Binding-site contacts:
Ligand atom O2' contacts residue ARG120 of chain 1.A at 3.4 Å.
Ligand atom C3B contacts residue ILE327 of chain 1.A at 3.3 Å (hydrophobic).
Ligand atom O2A contacts residue GLY164 of chain 1.A at 3.5 Å (h-bond).
Ligand atom C2' contacts residue ASN23 of chain 1.A at 3.6 Å.
Ligand atom C8' contacts residue FFQ1 of chain 1.B at 3.5 Å.
Ligand atom C5 contacts residue SER162 of chain 1.A at 3.5 Å.
Ligand atom O2 contacts residue PRO121 of chain 1.A at 3.4 Å.
Ligand atom O4 contacts residue ASP123 of chain 1.A at 3.2 Å (salt-bridge).
Ligand atom O4 contacts residue LEU124 of chain 1.A at 2.8 Å (h-bond).
Ligand atom O2B contacts residue ARG91 of chain 1.A at 3.0 Å (salt-bridge).
Ligand atom O7' contacts residue ASN23 of chain 1.A at 3.2 Å.
Ligand atom O4 contacts residue VAL122 of chain 1.A at 3.1 Å.
Ligand atom N3 contacts residue ASP123 of chain 1.A at 2.8 Å (salt-bridge).
Ligand atom O1' contacts residue ARG120 of chain 1.A at 3.4 Å (salt-bridge).
Ligand atom C7' contacts residue ASN23 of chain 1.A at 3.2 Å.
Ligand atom O4' contacts residue THR304 of chain 1.A at 3.4 Å.
Ligand atom O3' contacts residue ASP305 of chain 1.A at 2.7 Å (salt-bridge).
Ligand atom C4 contacts residue ASP123 of chain 1.A at 3.6 Å.
Ligand atom O7' contacts residue TRP95 of chain 1.A at 3.3 Å.
Ligand atom O1A contacts residue VAL163 of chain 1.A at 2.8 Å (h-bond).
Ligand atom C4 contacts residue PRO121 of chain 1.A at 3.2 Å (hydrophobic).
Ligand atom O2B contacts residue ARG120 of chain 1.A at 3.1 Å (salt-bridge).
Ligand atom O4 contacts residue PRO121 of chain 1.A at 3.4 Å (h-bond).
Ligand atom O3' contacts residue ASN23 of chain 1.A at 3.1 Å (h-bond).
Ligand atom O2A contacts residue SER162 of chain 1.A at 2.6 Å (h-bond).
Ligand atom C4' contacts residue ASP305 of chain 1.A at 3.3 Å.
Ligand atom O3B contacts residue ILE327 of chain 1.A at 2.6 Å (h-bond).
Ligand atom O1B contacts residue GLY164 of chain 1.A at 3.0 Å (h-bond).
Ligand atom O4 contacts residue HIS125 of chain 1.A at 3.5 Å.
Ligand atom N3 contacts residue PRO121 of chain 1.A at 3.5 Å (h-bond).
Ligand atom C3' contacts residue FFQ1 of chain 1.B at 3.4 Å.
Ligand atom O2A contacts residue VAL163 of chain 1.A at 3.6 Å (h-bond).
Ligand atom O3' contacts residue FFQ1 of chain 1.B at 2.6 Å (h-bond).
Ligand atom O4' contacts residue PHE328 of chain 1.A at 3.4 Å.
Ligand atom C5 contacts residue PRO121 of chain 1.A at 3.5 Å (hydrophobic).
Ligand atom N2' contacts residue ASN23 of chain 1.A at 3.6 Å (h-bond).
Ligand atom N2' contacts residue FFQ1 of chain 1.B at 3.0 Å (h-bond).
Ligand atom C8' contacts residue ASN23 of chain 1.A at 3.3 Å.
Ligand atom O4' contacts residue ASP305 of chain 1.A at 2.6 Å (salt-bridge).
Ligand atom O1A contacts residue SER162 of chain 1.A at 3.5 Å.

Sequence of chain 1.A:
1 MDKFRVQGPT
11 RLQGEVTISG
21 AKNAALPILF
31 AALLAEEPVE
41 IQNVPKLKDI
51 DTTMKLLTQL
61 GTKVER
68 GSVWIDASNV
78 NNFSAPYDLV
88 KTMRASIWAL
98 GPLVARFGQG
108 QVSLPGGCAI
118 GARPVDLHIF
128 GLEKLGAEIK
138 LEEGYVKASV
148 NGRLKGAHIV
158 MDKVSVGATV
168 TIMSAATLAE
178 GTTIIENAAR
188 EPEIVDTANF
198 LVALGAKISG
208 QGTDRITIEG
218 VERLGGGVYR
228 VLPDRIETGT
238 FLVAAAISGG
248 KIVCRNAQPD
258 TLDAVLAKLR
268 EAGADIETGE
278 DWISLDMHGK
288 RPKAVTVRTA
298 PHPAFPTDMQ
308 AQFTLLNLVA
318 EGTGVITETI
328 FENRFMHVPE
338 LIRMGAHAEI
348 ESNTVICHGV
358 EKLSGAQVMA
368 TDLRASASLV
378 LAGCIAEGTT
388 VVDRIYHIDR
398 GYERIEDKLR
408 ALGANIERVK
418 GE

This small molecule binds to this protein.
Small molecule (SMILES): CC(=O)N[C@H]1[C@@H](O[P](=O)(O)O[P](=O)(O)OC[C@H]2O[C@@H](n3ccc(=O)[nH]c3=O)[C@H](O)[C@@H]2O)O[C@H](CO)[C@@H](O)[C@@H]1O